Sequence of chain 23.A:
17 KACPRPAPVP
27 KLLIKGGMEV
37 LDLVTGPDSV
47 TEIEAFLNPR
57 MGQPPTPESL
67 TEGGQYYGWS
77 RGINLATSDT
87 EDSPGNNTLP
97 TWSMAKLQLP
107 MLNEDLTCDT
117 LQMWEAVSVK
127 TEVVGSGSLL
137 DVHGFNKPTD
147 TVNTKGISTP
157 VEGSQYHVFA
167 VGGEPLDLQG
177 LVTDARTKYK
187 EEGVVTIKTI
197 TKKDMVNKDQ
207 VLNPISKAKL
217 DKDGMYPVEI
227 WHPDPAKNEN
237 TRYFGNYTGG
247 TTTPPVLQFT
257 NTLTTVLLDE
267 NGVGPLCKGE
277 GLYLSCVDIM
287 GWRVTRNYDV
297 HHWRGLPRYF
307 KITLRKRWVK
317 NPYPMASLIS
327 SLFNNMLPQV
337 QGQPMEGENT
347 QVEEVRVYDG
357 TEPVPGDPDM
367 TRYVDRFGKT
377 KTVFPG

Binding-site contacts:
Ligand atom O1A contacts residue LYS186 of chain 23.A at 2.8 Å (salt-bridge).
Ligand atom O4 contacts residue VAL296 of chain 23.A at 3.9 Å.
Ligand atom O1B contacts residue ARG77 of chain 23.A at 2.9 Å (salt-bridge).
Ligand atom O1A contacts residue SER89 of chain 23.A at 3.1 Å (h-bond).
Ligand atom C5 contacts residue ASN93 of chain 23.A at 3.6 Å.
Ligand atom O4 contacts residue HIS298 of chain 23.A at 2.7 Å (h-bond).
Ligand atom O4 contacts residue ILE79 of chain 23.A at 4.0 Å.
Ligand atom C6 contacts residue ASN93 of chain 23.A at 3.0 Å.
Ligand atom C11 contacts residue ASP85 of chain 23.B at 4.0 Å.
Ligand atom O1A contacts residue HIS298 of chain 23.A at 3.9 Å.
Ligand atom C3 contacts residue VAL296 of chain 23.A at 3.7 Å (hydrophobic).
Ligand atom C1 contacts residue SER89 of chain 23.A at 3.5 Å.
Ligand atom N5 contacts residue TYR72 of chain 23.A at 3.4 Å (h-bond).
Ligand atom C1 contacts residue TYR72 of chain 23.A at 4.1 Å (hydrophobic).
Ligand atom O1A contacts residue ARG77 of chain 23.A at 3.2 Å (salt-bridge).
Ligand atom C3 contacts residue GLY78 of chain 23.A at 3.6 Å.
Ligand atom O1B contacts residue TYR72 of chain 23.A at 4.1 Å.
Ligand atom O10 contacts residue THR291 of chain 23.A at 4.3 Å.
Ligand atom O8 contacts residue TYR72 of chain 23.A at 4.3 Å.
Ligand atom C2 contacts residue GLY78 of chain 23.A at 3.9 Å.
Ligand atom C1 contacts residue ARG77 of chain 23.A at 3.6 Å.
Ligand atom C1 contacts residue GLY78 of chain 23.A at 3.7 Å.
Ligand atom C1 contacts residue LYS186 of chain 23.A at 3.9 Å.
Ligand atom C4 contacts residue GLY78 of chain 23.A at 3.4 Å.
Ligand atom O1A contacts residue TYR72 of chain 23.A at 3.5 Å.
Ligand atom O1A contacts residue GLY78 of chain 23.A at 3.2 Å (h-bond).
Ligand atom O8 contacts residue ARG77 of chain 23.A at 3.2 Å (salt-bridge).
Ligand atom O3 contacts residue GLY78 of chain 23.A at 3.3 Å.
Ligand atom C4 contacts residue TYR72 of chain 23.A at 3.8 Å (hydrophobic).
Ligand atom C3 contacts residue GLY78 of chain 23.A at 4.0 Å.
Ligand atom O4 contacts residue ASN80 of chain 23.A at 4.3 Å.
Ligand atom C3 contacts residue HIS298 of chain 23.A at 3.6 Å.
Ligand atom O1B contacts residue SER89 of chain 23.A at 3.1 Å (h-bond).
Ligand atom C4 contacts residue HIS298 of chain 23.A at 3.2 Å.
Ligand atom O4 contacts residue THR291 of chain 23.A at 3.5 Å.
Ligand atom C5 contacts residue TYR72 of chain 23.A at 3.9 Å (hydrophobic).
Ligand atom C4 contacts residue ASN93 of chain 23.A at 4.2 Å.
Ligand atom O4 contacts residue GLY78 of chain 23.A at 3.1 Å.
Ligand atom O6 contacts residue ASN93 of chain 23.A at 3.0 Å (h-bond).
Ligand atom C6 contacts residue TYR72 of chain 23.A at 4.0 Å (hydrophobic).

Sequence of chain 23.B:
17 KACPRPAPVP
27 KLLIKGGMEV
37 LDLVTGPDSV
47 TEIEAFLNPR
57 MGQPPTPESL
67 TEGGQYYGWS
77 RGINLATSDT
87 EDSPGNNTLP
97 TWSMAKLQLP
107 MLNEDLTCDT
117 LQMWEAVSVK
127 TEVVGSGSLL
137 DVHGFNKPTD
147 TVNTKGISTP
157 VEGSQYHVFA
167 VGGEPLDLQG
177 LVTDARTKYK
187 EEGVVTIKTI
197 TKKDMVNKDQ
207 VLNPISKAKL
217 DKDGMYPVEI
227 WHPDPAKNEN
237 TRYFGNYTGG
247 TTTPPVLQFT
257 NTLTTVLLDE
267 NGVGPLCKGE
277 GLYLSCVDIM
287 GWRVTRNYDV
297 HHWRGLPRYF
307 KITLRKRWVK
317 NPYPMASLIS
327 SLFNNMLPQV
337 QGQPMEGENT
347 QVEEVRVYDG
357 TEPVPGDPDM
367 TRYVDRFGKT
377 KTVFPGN

The protein below binds the small molecule below.
Small molecule (SMILES): CC(=O)N[C@@H]1[C@@H](O[C@@H]2O[C@H](CO)[C@H](O)[C@H](O[C@]3(C(=O)O)C[C@H](O)[C@@H](NC(C)=O)[C@H]([C@H](O)[C@H](O)CO)O3)[C@H]2O)[C@H](O)[C@@H](CO[C@]2(C(=O)O)C[C@H](O)[C@@H](NC(C)=O)[C@H]([C@H](O)[C@H](O)CO)O2)O[C@H]1O